Binding-site contacts:
Ligand atom C6 contacts residue GLU259 of chain 1.A at 3.2 Å.
Ligand atom C3 contacts residue ASN256 of chain 1.A at 3.8 Å.
Ligand atom C2 contacts residue ASN256 of chain 1.A at 2.7 Å.
Ligand atom C5 contacts residue GLU259 of chain 1.A at 3.5 Å.
Ligand atom O6 contacts residue GLU259 of chain 1.A at 4.0 Å.
Ligand atom O4 contacts residue ASN256 of chain 1.A at 4.0 Å.
Ligand atom O7 contacts residue ASN256 of chain 1.A at 3.5 Å (h-bond).
Ligand atom C1 contacts residue ASN256 of chain 1.A at 1.4 Å.
Ligand atom O4 contacts residue THR258 of chain 1.A at 3.6 Å.
Ligand atom O5 contacts residue GLU259 of chain 1.A at 3.8 Å.
Ligand atom O5 contacts residue ASN256 of chain 1.A at 2.5 Å (h-bond).
Ligand atom C5 contacts residue ASN256 of chain 1.A at 3.4 Å.
Ligand atom C3 contacts residue THR258 of chain 1.A at 4.4 Å.
Ligand atom N2 contacts residue ASN256 of chain 1.A at 3.0 Å (h-bond).
Ligand atom C7 contacts residue ASN256 of chain 1.A at 3.7 Å.
Ligand atom C4 contacts residue THR258 of chain 1.A at 4.4 Å.
Ligand atom C4 contacts residue ASN256 of chain 1.A at 4.0 Å.

Sequence of chain 1.A:
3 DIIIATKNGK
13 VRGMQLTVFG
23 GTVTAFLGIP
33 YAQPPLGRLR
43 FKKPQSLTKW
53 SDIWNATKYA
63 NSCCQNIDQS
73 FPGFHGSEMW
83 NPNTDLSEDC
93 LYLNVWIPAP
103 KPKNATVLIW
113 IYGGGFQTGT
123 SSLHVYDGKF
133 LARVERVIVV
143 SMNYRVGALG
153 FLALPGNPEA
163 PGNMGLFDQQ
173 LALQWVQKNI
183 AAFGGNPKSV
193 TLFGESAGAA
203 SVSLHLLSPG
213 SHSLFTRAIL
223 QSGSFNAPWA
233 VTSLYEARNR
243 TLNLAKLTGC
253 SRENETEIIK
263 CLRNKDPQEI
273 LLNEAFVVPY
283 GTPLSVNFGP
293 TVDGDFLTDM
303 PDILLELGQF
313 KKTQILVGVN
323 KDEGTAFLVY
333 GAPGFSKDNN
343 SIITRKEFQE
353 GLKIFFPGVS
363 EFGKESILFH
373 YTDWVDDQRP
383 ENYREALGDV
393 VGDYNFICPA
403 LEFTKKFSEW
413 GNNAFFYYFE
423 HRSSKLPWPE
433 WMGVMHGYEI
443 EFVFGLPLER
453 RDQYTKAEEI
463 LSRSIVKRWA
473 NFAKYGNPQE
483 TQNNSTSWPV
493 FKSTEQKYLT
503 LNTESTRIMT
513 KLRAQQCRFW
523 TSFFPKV

This protein binds this small molecule.
Small molecule (SMILES): CC(=O)N[C@@H]1[C@@H](O)[C@H](O)[C@@H](CO)O[C@H]1O